Binding-site contacts:
Ligand atom O1A contacts residue ARG177 of chain 1.B at 2.8 Å (salt-bridge).
Ligand atom PA contacts residue LYS29 of chain 1.B at 3.6 Å.
Ligand atom O3' contacts residue TRP152 of chain 1.B at 3.5 Å.
Ligand atom O2 contacts residue PHE158 of chain 1.B at 3.1 Å.
Ligand atom CG contacts residue TRP152 of chain 1.B at 3.8 Å (hydrophobic).
Ligand atom C2 contacts residue TRP153 of chain 1.B at 3.5 Å (hydrophobic).
Ligand atom N3 contacts residue TRP153 of chain 1.B at 3.8 Å.
Ligand atom C1' contacts residue TRP153 of chain 1.B at 3.2 Å (hydrophobic).
Ligand atom O2 contacts residue THR159 of chain 1.B at 3.0 Å (h-bond).
Ligand atom C2 contacts residue ASN157 of chain 1.B at 3.7 Å.
Ligand atom C5' contacts residue TYR162 of chain 1.B at 3.8 Å (hydrophobic).
Ligand atom O2B contacts residue ARG177 of chain 1.B at 3.4 Å (salt-bridge).
Ligand atom O4' contacts residue TRP153 of chain 1.B at 3.0 Å (h-bond).
Ligand atom N3 contacts residue THR159 of chain 1.B at 3.3 Å (h-bond).
Ligand atom N1 contacts residue THR159 of chain 1.B at 3.5 Å (h-bond).
Ligand atom O5' contacts residue TYR162 of chain 1.B at 3.8 Å.
Ligand atom CE1 contacts residue ARG241 of chain 1.B at 3.7 Å.
Ligand atom C2 contacts residue THR159 of chain 1.B at 3.1 Å.
Ligand atom C2' contacts residue TYR162 of chain 1.B at 3.6 Å (hydrophobic).
Ligand atom CD1 contacts residue PHE118 of chain 1.B at 3.6 Å (hydrophobic).
Ligand atom O2A contacts residue LYS29 of chain 1.B at 2.7 Å (salt-bridge).
Ligand atom C3' contacts residue SER181 of chain 1.B at 3.2 Å.
Ligand atom C4 contacts residue ASN157 of chain 1.B at 3.8 Å.
Ligand atom O3' contacts residue SER181 of chain 1.B at 2.7 Å (h-bond).
Ligand atom O2 contacts residue TRP153 of chain 1.B at 3.5 Å.
Ligand atom C4 contacts residue TRP153 of chain 1.B at 3.7 Å (hydrophobic).
Ligand atom CD2 contacts residue TRP152 of chain 1.B at 3.8 Å (hydrophobic).
Ligand atom O1A contacts residue ALA164 of chain 1.B at 3.8 Å.
Ligand atom O4 contacts residue ASN157 of chain 1.B at 3.8 Å.
Ligand atom O2B contacts residue HIS26 of chain 1.B at 3.7 Å.
Ligand atom N1 contacts residue TRP153 of chain 1.B at 3.2 Å (h-bond).
Ligand atom CE1 contacts residue PHE118 of chain 1.B at 3.1 Å (hydrophobic).
Ligand atom C5 contacts residue TRP153 of chain 1.B at 3.4 Å (hydrophobic).
Ligand atom CZ contacts residue PHE118 of chain 1.B at 3.4 Å (hydrophobic).
Ligand atom CD1 contacts residue ARG241 of chain 1.B at 3.4 Å.
Ligand atom N3 contacts residue ASN157 of chain 1.B at 2.9 Å (h-bond).
Ligand atom C6 contacts residue TRP153 of chain 1.B at 3.5 Å (hydrophobic).
Ligand atom O2B contacts residue LYS29 of chain 1.B at 3.7 Å.
Ligand atom O2 contacts residue ASN157 of chain 1.B at 3.5 Å (h-bond).
Ligand atom O1A contacts residue SER179 of chain 1.B at 2.7 Å (h-bond).

Sequence of chain 1.B:
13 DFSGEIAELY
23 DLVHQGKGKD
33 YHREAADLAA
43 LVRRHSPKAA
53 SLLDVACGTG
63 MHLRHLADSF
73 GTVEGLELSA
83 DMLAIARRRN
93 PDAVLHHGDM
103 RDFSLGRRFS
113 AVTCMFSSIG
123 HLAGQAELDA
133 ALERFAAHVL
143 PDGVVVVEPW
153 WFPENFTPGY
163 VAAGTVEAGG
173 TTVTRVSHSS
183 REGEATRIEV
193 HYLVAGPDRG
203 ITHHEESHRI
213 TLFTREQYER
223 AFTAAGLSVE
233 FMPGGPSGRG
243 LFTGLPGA

A protein and the small-molecule ligand that binds it are described below.
Small molecule (SMILES): Cc1cn([C@H]2C[C@H](O)[C@@H](CO[P](=O)(O)O[P](=O)(O)Oc3ccccc3)O2)c(=O)[nH]c1=O